This small molecule binds to this protein.
Small molecule (SMILES): CC(=O)N[C@@H]1[C@@H](O)[C@H](O)[C@@H](CO)O[C@H]1O

Binding-site contacts:
Ligand atom C7 contacts residue ASN261 of chain 1.A at 3.9 Å.
Ligand atom O6 contacts residue PRO230 of chain 1.A at 3.4 Å.
Ligand atom O5 contacts residue PRO230 of chain 1.A at 4.5 Å.
Ligand atom O7 contacts residue ASN261 of chain 1.A at 4.4 Å.
Ligand atom C1 contacts residue ASN261 of chain 1.A at 1.4 Å.
Ligand atom C2 contacts residue ASN261 of chain 1.A at 2.6 Å.
Ligand atom C5 contacts residue ASN261 of chain 1.A at 3.5 Å.
Ligand atom C3 contacts residue ASN261 of chain 1.A at 3.8 Å.
Ligand atom O6 contacts residue PRO228 of chain 1.A at 3.7 Å.
Ligand atom O5 contacts residue ASN261 of chain 1.A at 2.4 Å (h-bond).
Ligand atom C4 contacts residue ASN261 of chain 1.A at 4.3 Å.
Ligand atom O6 contacts residue VAL229 of chain 1.A at 3.9 Å.
Ligand atom N2 contacts residue ASN261 of chain 1.A at 3.0 Å (h-bond).
Ligand atom C6 contacts residue PRO228 of chain 1.A at 4.3 Å (hydrophobic).

Sequence of chain 1.A:
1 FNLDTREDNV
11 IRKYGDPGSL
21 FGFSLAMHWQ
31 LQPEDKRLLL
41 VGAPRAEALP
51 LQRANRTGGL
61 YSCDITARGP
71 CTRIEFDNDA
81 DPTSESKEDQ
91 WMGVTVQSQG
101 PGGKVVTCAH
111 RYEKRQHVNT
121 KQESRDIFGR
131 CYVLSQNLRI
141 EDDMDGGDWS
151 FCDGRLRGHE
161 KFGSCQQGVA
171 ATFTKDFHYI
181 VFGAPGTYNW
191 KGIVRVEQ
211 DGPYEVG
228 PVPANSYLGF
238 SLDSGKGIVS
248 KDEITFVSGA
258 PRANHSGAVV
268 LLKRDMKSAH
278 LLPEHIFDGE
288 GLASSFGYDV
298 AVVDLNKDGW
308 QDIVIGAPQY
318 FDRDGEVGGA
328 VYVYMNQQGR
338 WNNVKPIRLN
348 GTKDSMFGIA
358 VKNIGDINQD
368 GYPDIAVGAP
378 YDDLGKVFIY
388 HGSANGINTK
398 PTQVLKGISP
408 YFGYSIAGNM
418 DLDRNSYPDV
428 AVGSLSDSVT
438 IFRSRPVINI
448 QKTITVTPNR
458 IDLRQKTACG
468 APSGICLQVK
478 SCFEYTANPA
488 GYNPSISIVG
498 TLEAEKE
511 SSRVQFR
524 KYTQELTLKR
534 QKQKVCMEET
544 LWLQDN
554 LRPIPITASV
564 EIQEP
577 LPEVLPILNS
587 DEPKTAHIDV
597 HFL